This protein binds this small molecule.
Small molecule (SMILES): CC(=O)N[C@H]1[C@H](O[C@H]2[C@H](O)[C@@H](NC(C)=O)CO[C@@H]2CO)O[C@H](CO)[C@@H](O)[C@@H]1O

Binding-site contacts:
Ligand atom O5 contacts residue ASN256 of chain 1.D at 2.4 Å (h-bond).
Ligand atom C5 contacts residue ASN256 of chain 1.D at 3.6 Å.
Ligand atom C7 contacts residue ASN256 of chain 1.D at 3.8 Å.
Ligand atom C6 contacts residue LYS231 of chain 1.D at 4.3 Å.
Ligand atom N2 contacts residue ASN256 of chain 1.D at 3.2 Å (h-bond).
Ligand atom C7 contacts residue GLU377 of chain 1.D at 4.5 Å.
Ligand atom O7 contacts residue GLU377 of chain 1.D at 3.8 Å.
Ligand atom C4 contacts residue ASN256 of chain 1.D at 4.2 Å.
Ligand atom C7 contacts residue HIS234 of chain 1.D at 4.0 Å.
Ligand atom N2 contacts residue HIS234 of chain 1.D at 4.3 Å.
Ligand atom O7 contacts residue ARG206 of chain 1.D at 4.4 Å.
Ligand atom N2 contacts residue GLU377 of chain 1.D at 4.5 Å.
Ligand atom C7 contacts residue TYR143 of chain 1.D at 4.3 Å (hydrophobic).
Ligand atom O7 contacts residue HIS234 of chain 1.D at 3.5 Å (h-bond).
Ligand atom O7 contacts residue SER258 of chain 1.D at 4.4 Å.
Ligand atom C3 contacts residue ASN256 of chain 1.D at 4.0 Å.
Ligand atom C8 contacts residue ASN256 of chain 1.D at 4.1 Å.
Ligand atom C2 contacts residue ASN256 of chain 1.D at 2.6 Å.
Ligand atom O6 contacts residue LYS231 of chain 1.D at 4.2 Å.
Ligand atom O7 contacts residue TYR143 of chain 1.D at 3.1 Å.
Ligand atom C1 contacts residue ASN256 of chain 1.D at 1.5 Å.

Sequence of chain 1.D:
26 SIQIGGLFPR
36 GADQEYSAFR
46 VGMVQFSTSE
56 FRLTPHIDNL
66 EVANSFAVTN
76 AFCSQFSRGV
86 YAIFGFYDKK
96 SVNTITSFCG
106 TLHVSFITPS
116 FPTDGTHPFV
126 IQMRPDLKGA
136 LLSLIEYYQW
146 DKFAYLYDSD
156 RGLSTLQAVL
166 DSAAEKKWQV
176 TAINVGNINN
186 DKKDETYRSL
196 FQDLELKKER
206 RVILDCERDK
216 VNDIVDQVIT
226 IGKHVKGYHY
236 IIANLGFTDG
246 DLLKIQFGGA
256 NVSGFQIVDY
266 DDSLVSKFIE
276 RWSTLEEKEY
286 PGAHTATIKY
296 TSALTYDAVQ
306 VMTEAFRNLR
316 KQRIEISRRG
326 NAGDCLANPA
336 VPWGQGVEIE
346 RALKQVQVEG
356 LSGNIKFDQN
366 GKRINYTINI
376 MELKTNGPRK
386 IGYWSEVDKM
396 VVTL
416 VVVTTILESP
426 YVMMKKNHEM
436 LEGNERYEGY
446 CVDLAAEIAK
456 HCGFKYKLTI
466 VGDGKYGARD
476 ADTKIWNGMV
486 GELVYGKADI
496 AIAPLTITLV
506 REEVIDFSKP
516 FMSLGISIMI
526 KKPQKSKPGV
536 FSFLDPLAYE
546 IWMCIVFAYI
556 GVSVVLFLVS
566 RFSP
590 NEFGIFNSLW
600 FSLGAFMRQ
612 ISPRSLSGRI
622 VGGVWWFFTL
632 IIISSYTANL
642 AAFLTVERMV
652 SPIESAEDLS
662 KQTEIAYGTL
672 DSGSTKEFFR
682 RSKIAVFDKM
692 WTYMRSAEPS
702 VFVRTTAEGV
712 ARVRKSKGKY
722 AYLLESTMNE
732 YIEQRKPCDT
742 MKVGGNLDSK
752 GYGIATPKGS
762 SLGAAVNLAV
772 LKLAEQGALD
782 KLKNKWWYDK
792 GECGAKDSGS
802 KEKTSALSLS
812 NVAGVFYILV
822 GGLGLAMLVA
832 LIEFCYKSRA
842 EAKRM